Sequence of chain 1.H:
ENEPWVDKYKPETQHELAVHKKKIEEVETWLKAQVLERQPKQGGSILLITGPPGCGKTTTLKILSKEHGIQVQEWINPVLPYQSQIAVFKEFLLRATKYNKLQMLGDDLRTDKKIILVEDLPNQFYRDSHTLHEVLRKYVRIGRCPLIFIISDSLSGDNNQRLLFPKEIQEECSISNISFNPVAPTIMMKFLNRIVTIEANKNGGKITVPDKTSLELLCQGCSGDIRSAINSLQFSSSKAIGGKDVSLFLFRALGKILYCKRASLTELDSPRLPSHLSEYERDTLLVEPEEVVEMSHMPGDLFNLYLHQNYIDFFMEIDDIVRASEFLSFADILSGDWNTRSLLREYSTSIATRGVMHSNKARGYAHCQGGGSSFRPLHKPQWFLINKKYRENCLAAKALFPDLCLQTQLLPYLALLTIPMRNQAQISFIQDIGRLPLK

Binding-site contacts:
Ligand atom N6 contacts residue GLU429 of chain 1.H at 3.3 Å (salt-bridge).
Ligand atom O2' contacts residue VAL419 of chain 1.H at 2.5 Å (h-bond).
Ligand atom PB contacts residue LYS470 of chain 1.H at 3.4 Å.
Ligand atom N7 contacts residue TYR422 of chain 1.H at 3.4 Å (h-bond).
Ligand atom C6 contacts residue ALA431 of chain 1.H at 3.9 Å (hydrophobic).
Ligand atom O3B contacts residue LYS470 of chain 1.H at 3.5 Å (salt-bridge).
Ligand atom C5 contacts residue PRO424 of chain 1.H at 3.8 Å (hydrophobic).
Ligand atom N6 contacts residue ALA431 of chain 1.H at 3.3 Å.
Ligand atom O2' contacts residue ASP420 of chain 1.H at 3.6 Å (salt-bridge).
Ligand atom O2G contacts residue ARG184 of chain 1.F at 3.7 Å.
Ligand atom PG contacts residue SER586 of chain 1.H at 4.0 Å.
Ligand atom C2' contacts residue VAL419 of chain 1.H at 3.3 Å (hydrophobic).
Ligand atom O1A contacts residue ARG661 of chain 1.H at 1.3 Å (salt-bridge).
Ligand atom PA contacts residue ARG661 of chain 1.H at 2.8 Å.
Ligand atom S1G contacts residue SER586 of chain 1.H at 2.7 Å (h-bond).
Ligand atom O2' contacts residue LYS423 of chain 1.H at 3.9 Å.
Ligand atom O3' contacts residue THR472 of chain 1.H at 3.4 Å (h-bond).
Ligand atom S1G contacts residue LYS470 of chain 1.H at 2.7 Å (salt-bridge).
Ligand atom O2G contacts residue SER586 of chain 1.H at 3.9 Å.
Ligand atom PG contacts residue LYS470 of chain 1.H at 3.6 Å.
Ligand atom O3B contacts residue GLY467 of chain 1.H at 3.7 Å.
Ligand atom O1B contacts residue THR471 of chain 1.H at 3.8 Å.
Ligand atom O2A contacts residue CYS468 of chain 1.H at 3.7 Å.
Ligand atom O4' contacts residue VAL419 of chain 1.H at 3.6 Å.
Ligand atom O3A contacts residue ARG661 of chain 1.H at 3.9 Å.
Ligand atom S1G contacts residue PRO466 of chain 1.H at 3.6 Å.
Ligand atom C1' contacts residue VAL419 of chain 1.H at 3.4 Å (hydrophobic).
Ligand atom O2A contacts residue GLY467 of chain 1.H at 3.1 Å.
Ligand atom O2A contacts residue ARG661 of chain 1.H at 3.5 Å (salt-bridge).
Ligand atom O3B contacts residue ARG661 of chain 1.H at 3.3 Å (salt-bridge).
Ligand atom O2B contacts residue THR471 of chain 1.H at 3.5 Å (h-bond).
Ligand atom O5' contacts residue ARG661 of chain 1.H at 2.8 Å (salt-bridge).
Ligand atom C8 contacts residue TYR422 of chain 1.H at 3.5 Å (hydrophobic).
Ligand atom O2A contacts residue GLY469 of chain 1.H at 3.8 Å.
Ligand atom O1B contacts residue LYS470 of chain 1.H at 2.4 Å (salt-bridge).
Ligand atom C3' contacts residue THR472 of chain 1.H at 3.5 Å.
Ligand atom N6 contacts residue LEU430 of chain 1.H at 3.9 Å.
Ligand atom N1 contacts residue ALA431 of chain 1.H at 3.7 Å.
Ligand atom O1B contacts residue GLY469 of chain 1.H at 3.6 Å.
Ligand atom O2G contacts residue ARG661 of chain 1.H at 3.4 Å (salt-bridge).

A small-molecule ligand and the protein it binds are described below.
Small molecule (SMILES): Nc1ncnc2c1ncn2[C@@H]1O[C@H](COP(=O)(O)OP(=O)(O)OP(O)(O)=S)[C@@H](O)[C@H]1O

Sequence of chain 1.F:
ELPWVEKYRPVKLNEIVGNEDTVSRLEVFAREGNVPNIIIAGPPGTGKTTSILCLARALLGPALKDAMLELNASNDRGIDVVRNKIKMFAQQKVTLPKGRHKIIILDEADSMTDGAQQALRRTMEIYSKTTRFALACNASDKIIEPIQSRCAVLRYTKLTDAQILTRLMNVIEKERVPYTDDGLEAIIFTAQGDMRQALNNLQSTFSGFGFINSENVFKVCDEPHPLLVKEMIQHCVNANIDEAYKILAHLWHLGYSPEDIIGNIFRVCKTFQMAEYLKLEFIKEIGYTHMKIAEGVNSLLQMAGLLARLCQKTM